Binding-site contacts:
Ligand atom O4 contacts residue TRP357 of chain 1.A at 3.8 Å.
Ligand atom C1 contacts residue ASN65 of chain 1.A at 1.5 Å.
Ligand atom C5 contacts residue ASN65 of chain 1.A at 3.7 Å.
Ligand atom C3 contacts residue TRP357 of chain 1.A at 3.8 Å (hydrophobic).
Ligand atom C8 contacts residue TYR386 of chain 3.A at 3.7 Å (hydrophobic).
Ligand atom C2 contacts residue TRP357 of chain 1.A at 4.3 Å (hydrophobic).
Ligand atom C1 contacts residue TRP357 of chain 1.A at 3.7 Å (hydrophobic).
Ligand atom C4 contacts residue ASN65 of chain 1.A at 4.2 Å.
Ligand atom C8 contacts residue ASN65 of chain 1.A at 2.6 Å.
Ligand atom N2 contacts residue TRP357 of chain 1.A at 3.7 Å.
Ligand atom O7 contacts residue ASN65 of chain 1.A at 4.2 Å.
Ligand atom N2 contacts residue ASN65 of chain 1.A at 2.8 Å (h-bond).
Ligand atom O5 contacts residue TRP357 of chain 1.A at 4.3 Å.
Ligand atom C7 contacts residue TRP357 of chain 1.A at 4.4 Å (hydrophobic).
Ligand atom C7 contacts residue ASN65 of chain 1.A at 3.0 Å.
Ligand atom C5 contacts residue TRP357 of chain 1.A at 3.8 Å (hydrophobic).
Ligand atom C4 contacts residue TRP357 of chain 1.A at 4.2 Å (hydrophobic).
Ligand atom C3 contacts residue ASN65 of chain 1.A at 3.7 Å.
Ligand atom O7 contacts residue TRP357 of chain 1.A at 3.8 Å.
Ligand atom O5 contacts residue ASN65 of chain 1.A at 2.4 Å (h-bond).
Ligand atom C2 contacts residue ASN65 of chain 1.A at 2.4 Å.

Sequence of chain 1.A:
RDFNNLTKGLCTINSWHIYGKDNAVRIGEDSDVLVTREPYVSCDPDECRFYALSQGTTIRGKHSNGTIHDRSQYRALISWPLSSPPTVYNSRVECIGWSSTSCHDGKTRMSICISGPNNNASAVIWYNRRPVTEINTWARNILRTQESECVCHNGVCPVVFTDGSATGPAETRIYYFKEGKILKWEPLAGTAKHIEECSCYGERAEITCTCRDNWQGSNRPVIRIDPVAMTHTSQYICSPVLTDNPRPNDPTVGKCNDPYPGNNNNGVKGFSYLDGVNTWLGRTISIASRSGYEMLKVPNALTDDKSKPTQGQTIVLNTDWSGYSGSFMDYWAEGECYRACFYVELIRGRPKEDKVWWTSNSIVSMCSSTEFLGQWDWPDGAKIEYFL

Sequence of chain 3.A:
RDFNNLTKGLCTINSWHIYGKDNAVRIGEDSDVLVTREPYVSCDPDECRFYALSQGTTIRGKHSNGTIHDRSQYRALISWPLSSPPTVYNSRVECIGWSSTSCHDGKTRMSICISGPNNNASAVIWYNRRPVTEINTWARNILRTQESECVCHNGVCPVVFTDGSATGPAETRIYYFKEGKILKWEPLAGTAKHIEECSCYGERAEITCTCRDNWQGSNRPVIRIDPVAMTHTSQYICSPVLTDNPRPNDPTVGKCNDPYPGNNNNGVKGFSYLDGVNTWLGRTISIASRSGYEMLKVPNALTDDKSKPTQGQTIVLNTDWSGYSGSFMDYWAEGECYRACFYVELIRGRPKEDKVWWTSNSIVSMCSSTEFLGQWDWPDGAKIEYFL

This protein binds this small molecule.
Small molecule (SMILES): CC(=O)N[C@H]1[C@H](O[C@H]2[C@H](O)[C@@H](NC(C)=O)CO[C@@H]2CO)O[C@H](CO)[C@@H](O)[C@@H]1O